This small molecule binds to this protein.
Small molecule (SMILES): CC(=O)N[C@@H]1[C@@H](O)[C@H](O)[C@@H](CO)O[C@H]1O

Sequence of chain 26.D:
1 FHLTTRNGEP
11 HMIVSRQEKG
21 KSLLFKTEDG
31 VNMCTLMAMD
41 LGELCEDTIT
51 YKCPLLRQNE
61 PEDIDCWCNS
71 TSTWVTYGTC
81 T

Binding-site contacts:
Ligand atom C4 contacts residue VAL31 of chain 26.D at 3.8 Å (hydrophobic).
Ligand atom C1 contacts residue VAL31 of chain 26.D at 4.3 Å (hydrophobic).
Ligand atom C2 contacts residue ASN69 of chain 26.D at 4.2 Å.
Ligand atom C6 contacts residue LEU24 of chain 26.D at 4.5 Å (hydrophobic).
Ligand atom C4 contacts residue NAG1 of chain 26.X at 3.2 Å.
Ligand atom C5 contacts residue NAG1 of chain 26.X at 4.4 Å.
Ligand atom C7 contacts residue SER70 of chain 26.D at 4.4 Å.
Ligand atom O5 contacts residue MET33 of chain 26.D at 4.2 Å.
Ligand atom C5 contacts residue MET33 of chain 26.D at 3.7 Å (hydrophobic).
Ligand atom O1 contacts residue VAL31 of chain 26.D at 3.4 Å (h-bond).
Ligand atom C8 contacts residue SER70 of chain 26.D at 3.7 Å.
Ligand atom O1 contacts residue ASN69 of chain 26.D at 2.1 Å (h-bond).
Ligand atom C5 contacts residue VAL31 of chain 26.D at 4.2 Å (hydrophobic).
Ligand atom O3 contacts residue VAL31 of chain 26.D at 3.6 Å.
Ligand atom O4 contacts residue NAG1 of chain 26.X at 3.0 Å.
Ligand atom O4 contacts residue VAL31 of chain 26.D at 3.3 Å.
Ligand atom N2 contacts residue ASN69 of chain 26.D at 4.3 Å.
Ligand atom C7 contacts residue ASN69 of chain 26.D at 3.8 Å.
Ligand atom O6 contacts residue NAG1 of chain 26.X at 3.0 Å.
Ligand atom C6 contacts residue MET33 of chain 26.D at 3.5 Å (hydrophobic).
Ligand atom C6 contacts residue NAG1 of chain 26.X at 4.3 Å.
Ligand atom C2 contacts residue VAL31 of chain 26.D at 4.0 Å (hydrophobic).
Ligand atom O1 contacts residue SER70 of chain 26.D at 4.2 Å.
Ligand atom C8 contacts residue ASN69 of chain 26.D at 3.4 Å.
Ligand atom O7 contacts residue ASN69 of chain 26.D at 3.8 Å.
Ligand atom O1 contacts residue MET33 of chain 26.D at 3.9 Å.
Ligand atom C5 contacts residue ASN69 of chain 26.D at 3.7 Å.
Ligand atom C8 contacts residue ARG57 of chain 26.D at 4.2 Å.
Ligand atom C1 contacts residue ASN69 of chain 26.D at 2.7 Å.
Ligand atom O5 contacts residue ASN69 of chain 26.D at 2.8 Å (h-bond).
Ligand atom C3 contacts residue VAL31 of chain 26.D at 3.0 Å (hydrophobic).
Ligand atom N2 contacts residue VAL31 of chain 26.D at 4.0 Å.
Ligand atom C3 contacts residue NAG1 of chain 26.X at 3.7 Å.
Ligand atom C6 contacts residue ASN69 of chain 26.D at 4.4 Å.
Ligand atom O3 contacts residue NAG1 of chain 26.X at 2.6 Å (h-bond).